Sequence of chain 1.A:
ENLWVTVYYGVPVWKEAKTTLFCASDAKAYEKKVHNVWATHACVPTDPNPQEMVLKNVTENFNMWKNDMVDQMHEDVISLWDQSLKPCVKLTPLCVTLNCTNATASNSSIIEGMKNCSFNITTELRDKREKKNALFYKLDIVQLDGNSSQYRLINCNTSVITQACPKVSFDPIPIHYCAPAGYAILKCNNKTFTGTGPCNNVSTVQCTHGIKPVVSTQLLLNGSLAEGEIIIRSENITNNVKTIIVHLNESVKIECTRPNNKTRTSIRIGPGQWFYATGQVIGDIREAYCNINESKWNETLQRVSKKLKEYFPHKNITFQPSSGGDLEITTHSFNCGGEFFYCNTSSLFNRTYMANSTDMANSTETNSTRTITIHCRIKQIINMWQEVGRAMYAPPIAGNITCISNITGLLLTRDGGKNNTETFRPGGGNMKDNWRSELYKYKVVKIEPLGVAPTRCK

Binding-site contacts:
Ligand atom C4 contacts residue ASN318 of chain 1.A at 4.2 Å.
Ligand atom C5 contacts residue SER320 of chain 1.A at 3.1 Å.
Ligand atom O6 contacts residue LYS321 of chain 1.A at 3.9 Å.
Ligand atom C1 contacts residue ASN318 of chain 1.A at 1.4 Å.
Ligand atom N2 contacts residue SER393 of chain 1.A at 4.1 Å.
Ligand atom O5 contacts residue ASN318 of chain 1.A at 2.5 Å (h-bond).
Ligand atom C5 contacts residue GLU390 of chain 1.A at 4.4 Å.
Ligand atom O6 contacts residue SER320 of chain 1.A at 2.7 Å (h-bond).
Ligand atom C6 contacts residue SER320 of chain 1.A at 3.1 Å.
Ligand atom C2 contacts residue LYS321 of chain 1.A at 4.2 Å.
Ligand atom C8 contacts residue GLU324 of chain 1.A at 3.5 Å.
Ligand atom O5 contacts residue LYS321 of chain 1.A at 3.5 Å.
Ligand atom C6 contacts residue GLU390 of chain 1.A at 4.1 Å.
Ligand atom C1 contacts residue SER320 of chain 1.A at 3.3 Å.
Ligand atom O7 contacts residue LYS321 of chain 1.A at 4.4 Å.
Ligand atom C7 contacts residue ASN318 of chain 1.A at 3.5 Å.
Ligand atom O7 contacts residue ASN318 of chain 1.A at 4.0 Å.
Ligand atom N2 contacts residue ASN318 of chain 1.A at 2.6 Å (h-bond).
Ligand atom C5 contacts residue ASN318 of chain 1.A at 3.7 Å.
Ligand atom O5 contacts residue SER320 of chain 1.A at 2.5 Å (h-bond).
Ligand atom C2 contacts residue ASN318 of chain 1.A at 2.3 Å.
Ligand atom C1 contacts residue LYS321 of chain 1.A at 3.8 Å.
Ligand atom C3 contacts residue ASN318 of chain 1.A at 3.7 Å.

The protein below binds the small molecule below.
Small molecule (SMILES): CC(=O)N[C@H]1[C@H](O[C@H]2[C@H](O)[C@@H](NC(C)=O)CO[C@@H]2CO)O[C@H](CO)[C@@H](O)[C@@H]1O